Sequence of chain 20.A:
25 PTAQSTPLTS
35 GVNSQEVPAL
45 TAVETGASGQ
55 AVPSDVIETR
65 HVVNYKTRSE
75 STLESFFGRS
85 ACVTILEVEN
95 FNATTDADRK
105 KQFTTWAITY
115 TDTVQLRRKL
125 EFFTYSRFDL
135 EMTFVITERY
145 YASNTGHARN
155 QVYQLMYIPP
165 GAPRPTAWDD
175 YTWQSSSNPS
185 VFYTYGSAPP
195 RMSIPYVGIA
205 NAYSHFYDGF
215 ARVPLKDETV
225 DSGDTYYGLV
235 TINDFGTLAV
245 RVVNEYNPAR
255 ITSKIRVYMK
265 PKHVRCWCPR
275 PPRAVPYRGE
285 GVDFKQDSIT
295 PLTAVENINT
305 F

Binding-site contacts:
Ligand atom C9 contacts residue TYR145 of chain 20.A at 4.4 Å (hydrophobic).
Ligand atom O8 contacts residue ALA146 of chain 20.A at 3.3 Å.
Ligand atom C4 contacts residue PRO252 of chain 19.A at 3.7 Å (hydrophobic).
Ligand atom O1B contacts residue SER147 of chain 20.A at 2.7 Å (h-bond).
Ligand atom N5 contacts residue TYR145 of chain 20.A at 2.6 Å (h-bond).
Ligand atom C1 contacts residue PRO252 of chain 19.A at 4.0 Å (hydrophobic).
Ligand atom O4 contacts residue TYR145 of chain 20.A at 4.2 Å.
Ligand atom C6 contacts residue TYR145 of chain 20.A at 3.4 Å (hydrophobic).
Ligand atom C6 contacts residue ALA146 of chain 20.A at 4.2 Å (hydrophobic).
Ligand atom O1A contacts residue ALA146 of chain 20.A at 3.2 Å.
Ligand atom C8 contacts residue ALA146 of chain 20.A at 4.5 Å (hydrophobic).
Ligand atom C11 contacts residue ARG143 of chain 20.A at 4.0 Å.
Ligand atom O1B contacts residue PRO252 of chain 19.A at 3.3 Å.
Ligand atom O4 contacts residue TYR250 of chain 19.A at 3.4 Å.
Ligand atom N5 contacts residue TYR250 of chain 19.A at 4.4 Å.
Ligand atom C1 contacts residue SER147 of chain 20.A at 3.6 Å.
Ligand atom O4 contacts residue PRO252 of chain 19.A at 3.6 Å.
Ligand atom C11 contacts residue TYR250 of chain 19.A at 3.7 Å (hydrophobic).
Ligand atom C5 contacts residue TYR145 of chain 20.A at 3.3 Å (hydrophobic).
Ligand atom O4 contacts residue ASN251 of chain 19.A at 4.1 Å.
Ligand atom O1A contacts residue ASN148 of chain 20.A at 4.3 Å.
Ligand atom C4 contacts residue TYR145 of chain 20.A at 3.6 Å (hydrophobic).
Ligand atom C3 contacts residue PRO252 of chain 19.A at 3.8 Å (hydrophobic).
Ligand atom O1B contacts residue ALA146 of chain 20.A at 4.3 Å.
Ligand atom C11 contacts residue TYR145 of chain 20.A at 3.7 Å (hydrophobic).
Ligand atom O10 contacts residue TYR250 of chain 19.A at 2.8 Å (h-bond).
Ligand atom O1A contacts residue SER147 of chain 20.A at 3.1 Å (h-bond).
Ligand atom C1 contacts residue ALA146 of chain 20.A at 4.0 Å (hydrophobic).
Ligand atom C10 contacts residue TYR250 of chain 19.A at 3.5 Å (hydrophobic).
Ligand atom C7 contacts residue TYR145 of chain 20.A at 3.9 Å (hydrophobic).
Ligand atom C10 contacts residue TYR145 of chain 20.A at 3.6 Å (hydrophobic).

This protein binds this small molecule.
Small molecule (SMILES): CC(=O)N[C@H]1[C@H]([C@H](O)[C@H](O)CO)O[C@@](O)(C(=O)O)C[C@@H]1O

Sequence of chain 19.A:
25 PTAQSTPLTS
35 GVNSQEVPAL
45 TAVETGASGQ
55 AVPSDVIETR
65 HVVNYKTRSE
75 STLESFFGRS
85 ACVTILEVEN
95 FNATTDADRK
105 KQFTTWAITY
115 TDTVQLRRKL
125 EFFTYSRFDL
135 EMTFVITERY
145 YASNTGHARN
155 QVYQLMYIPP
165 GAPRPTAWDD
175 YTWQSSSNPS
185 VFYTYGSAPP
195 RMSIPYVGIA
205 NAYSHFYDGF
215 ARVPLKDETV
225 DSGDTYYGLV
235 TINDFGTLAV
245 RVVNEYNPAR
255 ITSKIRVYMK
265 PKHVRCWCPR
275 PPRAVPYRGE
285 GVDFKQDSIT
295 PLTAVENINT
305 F